Binding-site contacts:
Ligand atom C2 contacts residue ASN603 of chain 1.B at 2.5 Å.
Ligand atom O5 contacts residue ASN603 of chain 1.B at 2.4 Å (h-bond).
Ligand atom O6 contacts residue THR604 of chain 1.B at 3.3 Å.
Ligand atom C1 contacts residue THR604 of chain 1.B at 4.4 Å.
Ligand atom C6 contacts residue GLY601 of chain 1.B at 4.5 Å.
Ligand atom O5 contacts residue THR604 of chain 1.B at 3.8 Å.
Ligand atom O6 contacts residue PRO600 of chain 1.B at 4.4 Å.
Ligand atom C5 contacts residue THR604 of chain 1.B at 4.3 Å.
Ligand atom O7 contacts residue ASN603 of chain 1.B at 3.1 Å (h-bond).
Ligand atom N2 contacts residue ASN603 of chain 1.B at 2.9 Å (h-bond).
Ligand atom O5 contacts residue GLY601 of chain 1.B at 4.0 Å.
Ligand atom C6 contacts residue THR604 of chain 1.B at 3.6 Å.
Ligand atom C4 contacts residue ASN603 of chain 1.B at 4.2 Å.
Ligand atom O7 contacts residue THR307 of chain 1.B at 3.7 Å.
Ligand atom O6 contacts residue LYS310 of chain 1.B at 3.7 Å.
Ligand atom C3 contacts residue ASN603 of chain 1.B at 3.8 Å.
Ligand atom O6 contacts residue GLY601 of chain 1.B at 3.2 Å (h-bond).
Ligand atom C1 contacts residue ASN603 of chain 1.B at 1.4 Å.
Ligand atom C5 contacts residue ASN603 of chain 1.B at 3.7 Å.
Ligand atom C7 contacts residue ASN603 of chain 1.B at 3.2 Å.
Ligand atom C8 contacts residue ASN603 of chain 1.B at 4.3 Å.

Sequence of chain 1.B:
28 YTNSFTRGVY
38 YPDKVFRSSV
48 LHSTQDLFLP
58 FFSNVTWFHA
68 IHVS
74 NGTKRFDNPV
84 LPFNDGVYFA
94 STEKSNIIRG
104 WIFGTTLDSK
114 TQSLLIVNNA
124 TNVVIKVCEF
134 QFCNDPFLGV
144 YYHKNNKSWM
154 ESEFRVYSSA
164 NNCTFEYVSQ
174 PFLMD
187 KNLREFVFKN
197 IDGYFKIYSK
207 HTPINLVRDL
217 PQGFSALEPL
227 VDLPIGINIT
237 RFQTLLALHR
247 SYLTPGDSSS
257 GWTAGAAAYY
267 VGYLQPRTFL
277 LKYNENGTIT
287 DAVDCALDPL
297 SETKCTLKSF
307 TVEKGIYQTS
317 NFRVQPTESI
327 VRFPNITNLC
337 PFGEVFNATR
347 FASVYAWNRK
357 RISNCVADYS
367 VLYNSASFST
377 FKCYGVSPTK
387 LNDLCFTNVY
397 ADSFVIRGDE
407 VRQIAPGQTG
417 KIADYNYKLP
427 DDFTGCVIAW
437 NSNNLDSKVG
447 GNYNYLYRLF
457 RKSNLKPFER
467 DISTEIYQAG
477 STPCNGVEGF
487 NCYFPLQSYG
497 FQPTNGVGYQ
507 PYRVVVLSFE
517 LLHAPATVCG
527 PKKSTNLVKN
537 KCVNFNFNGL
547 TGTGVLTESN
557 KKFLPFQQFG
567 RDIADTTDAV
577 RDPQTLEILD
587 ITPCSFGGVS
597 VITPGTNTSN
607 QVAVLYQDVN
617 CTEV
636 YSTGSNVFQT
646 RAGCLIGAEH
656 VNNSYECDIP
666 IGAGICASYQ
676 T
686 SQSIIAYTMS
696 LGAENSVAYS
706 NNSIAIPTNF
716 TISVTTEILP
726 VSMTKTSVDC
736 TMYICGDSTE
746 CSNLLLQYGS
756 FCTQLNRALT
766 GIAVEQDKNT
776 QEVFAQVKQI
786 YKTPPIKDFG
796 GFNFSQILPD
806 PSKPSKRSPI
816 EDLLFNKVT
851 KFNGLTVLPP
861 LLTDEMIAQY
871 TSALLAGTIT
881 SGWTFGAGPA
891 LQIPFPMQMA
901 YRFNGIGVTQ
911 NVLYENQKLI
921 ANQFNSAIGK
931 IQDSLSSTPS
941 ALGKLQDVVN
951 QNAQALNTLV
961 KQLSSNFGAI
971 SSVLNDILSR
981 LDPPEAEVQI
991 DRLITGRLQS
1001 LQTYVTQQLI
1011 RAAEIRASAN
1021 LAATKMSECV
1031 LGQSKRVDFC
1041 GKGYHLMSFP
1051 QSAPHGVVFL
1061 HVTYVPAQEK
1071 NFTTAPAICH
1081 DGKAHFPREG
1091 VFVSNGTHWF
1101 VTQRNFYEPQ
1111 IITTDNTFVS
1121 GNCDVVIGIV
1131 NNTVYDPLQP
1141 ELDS

This protein binds this small molecule.
Small molecule (SMILES): CC(=O)N[C@@H]1[C@@H](O)[C@H](O)[C@@H](CO)O[C@H]1O